This protein binds this small molecule.
Small molecule (SMILES): CC(=O)N[C@@H]1[C@@H](O)[C@H](O)[C@@H](CO)O[C@H]1O

Sequence of chain 1.G:
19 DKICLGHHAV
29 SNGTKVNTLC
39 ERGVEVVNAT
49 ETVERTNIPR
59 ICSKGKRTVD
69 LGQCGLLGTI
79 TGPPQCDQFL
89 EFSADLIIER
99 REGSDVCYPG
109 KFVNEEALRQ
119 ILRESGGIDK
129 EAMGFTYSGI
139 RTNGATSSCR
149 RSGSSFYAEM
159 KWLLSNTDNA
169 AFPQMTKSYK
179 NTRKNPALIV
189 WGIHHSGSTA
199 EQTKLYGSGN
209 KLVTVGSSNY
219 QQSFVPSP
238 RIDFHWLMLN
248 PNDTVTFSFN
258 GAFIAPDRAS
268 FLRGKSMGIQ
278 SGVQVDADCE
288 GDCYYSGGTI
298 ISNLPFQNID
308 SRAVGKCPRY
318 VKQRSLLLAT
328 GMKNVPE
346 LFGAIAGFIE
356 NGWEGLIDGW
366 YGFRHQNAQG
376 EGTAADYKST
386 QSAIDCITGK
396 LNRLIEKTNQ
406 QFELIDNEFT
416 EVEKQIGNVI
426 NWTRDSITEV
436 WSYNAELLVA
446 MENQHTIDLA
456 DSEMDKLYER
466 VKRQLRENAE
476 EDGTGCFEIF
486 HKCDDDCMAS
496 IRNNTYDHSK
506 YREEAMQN

Binding-site contacts:
Ligand atom C1 contacts residue ASN46 of chain 1.G at 1.4 Å.
Ligand atom O7 contacts residue ASN46 of chain 1.G at 3.0 Å (h-bond).
Ligand atom O5 contacts residue ASN46 of chain 1.G at 2.4 Å (h-bond).
Ligand atom C3 contacts residue ASN46 of chain 1.G at 3.8 Å.
Ligand atom O5 contacts residue ALA47 of chain 1.G at 4.4 Å.
Ligand atom C7 contacts residue ASN46 of chain 1.G at 3.2 Å.
Ligand atom C5 contacts residue ASN46 of chain 1.G at 3.7 Å.
Ligand atom C8 contacts residue ASN46 of chain 1.G at 4.4 Å.
Ligand atom N2 contacts residue ASN46 of chain 1.G at 2.9 Å (h-bond).
Ligand atom C2 contacts residue ASN46 of chain 1.G at 2.5 Å.
Ligand atom O6 contacts residue THR48 of chain 1.G at 4.2 Å.
Ligand atom C4 contacts residue ASN46 of chain 1.G at 4.2 Å.
Ligand atom O7 contacts residue TRP365 of chain 1.G at 4.3 Å.